A small-molecule ligand and the protein it binds are described below.
Small molecule (SMILES): CC(C)C[C@H](NC(=O)[C@H](Cc1ccccc1)NC(=O)[C@H](C)NC(=O)[C@H](C)NC(=O)[C@H](CC1=CN=C2CC=CC=C12)NC(=O)[C@H](CCC(N)=O)NC(=O)[C@H](CS)NC(=O)[C@@H](N)CC(=O)O)C(=O)N[C@@H](CS)C(=O)N[C@@H](CCCN=C(N)N)C(=O)N[C@H](C(=O)N[C@H](C=O)Cc1ccc(O)cc1)C(C)C

Binding-site contacts:
Ligand atom CD contacts residue ASP45 of chain 1.A at 3.8 Å.
Ligand atom CB contacts residue MET99 of chain 1.A at 3.7 Å (hydrophobic).
Ligand atom OH contacts residue SER101 of chain 1.A at 3.1 Å (h-bond).
Ligand atom CB contacts residue WHL1 of chain 1.D at 2.8 Å.
Ligand atom CG contacts residue TYR107 of chain 1.A at 3.9 Å (hydrophobic).
Ligand atom OD2 contacts residue ARG109 of chain 1.A at 3.3 Å (salt-bridge).
Ligand atom CG contacts residue ARG109 of chain 1.A at 3.5 Å.
Ligand atom CE1 contacts residue MET99 of chain 1.A at 3.8 Å (hydrophobic).
Ligand atom O contacts residue NH21 of chain 1.C at 1.3 Å (h-bond).
Ligand atom SG contacts residue WHL1 of chain 1.D at 1.8 Å.
Ligand atom CD1 contacts residue TYR40 of chain 1.A at 3.6 Å (hydrophobic).
Ligand atom CB contacts residue NH21 of chain 1.C at 3.2 Å.
Ligand atom CD2 contacts residue TYR107 of chain 1.A at 3.5 Å (hydrophobic).
Ligand atom CD contacts residue TYR40 of chain 1.A at 3.5 Å (hydrophobic).
Ligand atom OH contacts residue GLY104 of chain 1.A at 3.5 Å (h-bond).
Ligand atom CA contacts residue MET99 of chain 1.A at 3.8 Å (hydrophobic).
Ligand atom CE3 contacts residue TYR107 of chain 1.A at 3.5 Å (hydrophobic).
Ligand atom CH2 contacts residue ASP106 of chain 1.A at 3.6 Å.
Ligand atom CH2 contacts residue ALA105 of chain 1.A at 3.8 Å (hydrophobic).
Ligand atom CB contacts residue WHL1 of chain 1.D at 3.7 Å.
Ligand atom CA contacts residue NH21 of chain 1.C at 2.6 Å.
Ligand atom OD1 contacts residue ARG97 of chain 1.A at 3.4 Å.
Ligand atom CZ contacts residue SER101 of chain 1.A at 3.7 Å.
Ligand atom CE2 contacts residue TYR107 of chain 1.A at 3.8 Å (hydrophobic).
Ligand atom CZ3 contacts residue ASP106 of chain 1.A at 3.6 Å.
Ligand atom NE contacts residue TYR40 of chain 1.A at 3.1 Å (h-bond).
Ligand atom NH2 contacts residue TYR40 of chain 1.A at 3.1 Å.
Ligand atom CZ3 contacts residue TYR107 of chain 1.A at 3.8 Å (hydrophobic).
Ligand atom CG2 contacts residue ILE38 of chain 1.A at 3.8 Å (hydrophobic).
Ligand atom CE2 contacts residue MET99 of chain 1.A at 3.9 Å (hydrophobic).
Ligand atom O contacts residue MET99 of chain 1.A at 3.8 Å.
Ligand atom OD1 contacts residue ARG109 of chain 1.A at 3.8 Å.
Ligand atom CZ contacts residue MET99 of chain 1.A at 3.7 Å (hydrophobic).
Ligand atom C contacts residue NH21 of chain 1.C at 2.1 Å.
Ligand atom CE1 contacts residue TYR40 of chain 1.A at 3.7 Å (hydrophobic).
Ligand atom OH contacts residue ALA105 of chain 1.A at 3.6 Å.
Ligand atom NE2 contacts residue ASP45 of chain 1.A at 3.0 Å (salt-bridge).
Ligand atom CZ contacts residue TYR40 of chain 1.A at 3.6 Å (hydrophobic).
Ligand atom CA contacts residue WHL1 of chain 1.D at 3.6 Å.
Ligand atom CG1 contacts residue SER101 of chain 1.A at 3.3 Å.

Sequence of chain 1.A:
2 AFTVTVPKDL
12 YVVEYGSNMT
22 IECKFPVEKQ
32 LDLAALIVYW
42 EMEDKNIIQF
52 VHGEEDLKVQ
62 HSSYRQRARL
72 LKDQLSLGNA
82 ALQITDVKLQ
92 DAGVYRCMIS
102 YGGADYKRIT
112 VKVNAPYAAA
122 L